Binding-site contacts:
Ligand atom O5 contacts residue THR615 of chain 1.B at 3.5 Å.
Ligand atom C8 contacts residue ASN613 of chain 1.B at 4.3 Å.
Ligand atom C6 contacts residue ASN613 of chain 1.B at 4.4 Å.
Ligand atom C4 contacts residue THR615 of chain 1.B at 4.4 Å.
Ligand atom C4 contacts residue ASN613 of chain 1.B at 4.2 Å.
Ligand atom C5 contacts residue THR615 of chain 1.B at 4.2 Å.
Ligand atom O7 contacts residue ASN613 of chain 1.B at 3.1 Å (h-bond).
Ligand atom C7 contacts residue ASN613 of chain 1.B at 3.1 Å.
Ligand atom C2 contacts residue THR615 of chain 1.B at 4.4 Å.
Ligand atom C1 contacts residue THR615 of chain 1.B at 4.2 Å.
Ligand atom O5 contacts residue ASN613 of chain 1.B at 2.4 Å (h-bond).
Ligand atom C3 contacts residue ASN613 of chain 1.B at 3.8 Å.
Ligand atom O6 contacts residue THR615 of chain 1.B at 4.0 Å.
Ligand atom C5 contacts residue ASN613 of chain 1.B at 3.7 Å.
Ligand atom C6 contacts residue THR615 of chain 1.B at 3.4 Å.
Ligand atom C1 contacts residue ASN613 of chain 1.B at 1.4 Å.
Ligand atom C2 contacts residue ASN613 of chain 1.B at 2.4 Å.
Ligand atom N2 contacts residue ASN613 of chain 1.B at 2.8 Å (h-bond).
Ligand atom O7 contacts residue GLU616 of chain 1.B at 4.5 Å.

The protein below binds the small molecule below.
Small molecule (SMILES): CC(=O)N[C@@H]1[C@@H](O)[C@H](O)[C@@H](CO)O[C@H]1O

Sequence of chain 1.B:
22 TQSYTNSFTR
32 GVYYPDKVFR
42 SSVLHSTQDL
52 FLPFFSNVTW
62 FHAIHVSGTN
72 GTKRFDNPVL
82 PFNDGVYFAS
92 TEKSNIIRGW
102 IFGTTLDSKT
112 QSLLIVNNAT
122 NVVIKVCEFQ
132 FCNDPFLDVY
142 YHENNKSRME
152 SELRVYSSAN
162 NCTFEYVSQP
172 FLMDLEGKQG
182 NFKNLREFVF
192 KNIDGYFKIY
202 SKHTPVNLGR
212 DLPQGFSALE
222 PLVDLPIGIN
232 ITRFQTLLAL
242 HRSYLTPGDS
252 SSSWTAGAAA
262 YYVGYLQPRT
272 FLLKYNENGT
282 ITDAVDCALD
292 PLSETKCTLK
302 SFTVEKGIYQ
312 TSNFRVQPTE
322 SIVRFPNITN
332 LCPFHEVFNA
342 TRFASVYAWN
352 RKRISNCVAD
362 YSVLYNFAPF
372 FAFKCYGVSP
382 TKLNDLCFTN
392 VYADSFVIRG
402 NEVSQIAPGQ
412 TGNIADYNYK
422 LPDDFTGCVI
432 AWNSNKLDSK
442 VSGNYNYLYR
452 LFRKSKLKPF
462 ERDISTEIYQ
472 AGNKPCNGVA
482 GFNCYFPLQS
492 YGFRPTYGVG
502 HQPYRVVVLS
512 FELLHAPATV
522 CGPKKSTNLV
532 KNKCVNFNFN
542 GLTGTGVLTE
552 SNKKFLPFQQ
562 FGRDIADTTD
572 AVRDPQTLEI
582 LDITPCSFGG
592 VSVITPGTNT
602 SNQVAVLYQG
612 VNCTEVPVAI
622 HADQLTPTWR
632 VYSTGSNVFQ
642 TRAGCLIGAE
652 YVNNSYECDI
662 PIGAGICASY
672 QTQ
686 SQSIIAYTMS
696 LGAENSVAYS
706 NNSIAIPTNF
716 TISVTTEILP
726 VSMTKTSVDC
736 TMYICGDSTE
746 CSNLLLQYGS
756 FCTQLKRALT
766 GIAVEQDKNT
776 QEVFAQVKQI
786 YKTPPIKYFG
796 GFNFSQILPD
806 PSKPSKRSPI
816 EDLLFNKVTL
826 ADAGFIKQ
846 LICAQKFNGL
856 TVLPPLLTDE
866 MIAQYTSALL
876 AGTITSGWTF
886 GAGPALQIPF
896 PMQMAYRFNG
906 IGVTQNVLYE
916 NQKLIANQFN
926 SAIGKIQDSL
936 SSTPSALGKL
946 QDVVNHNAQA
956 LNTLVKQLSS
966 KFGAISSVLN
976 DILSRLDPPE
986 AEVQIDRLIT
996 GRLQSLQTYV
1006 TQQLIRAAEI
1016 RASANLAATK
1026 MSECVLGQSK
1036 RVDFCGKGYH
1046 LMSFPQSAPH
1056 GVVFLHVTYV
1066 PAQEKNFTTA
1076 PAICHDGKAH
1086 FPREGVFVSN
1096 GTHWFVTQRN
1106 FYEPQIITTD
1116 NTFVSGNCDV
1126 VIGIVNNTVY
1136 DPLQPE